Sequence of chain 1.B:
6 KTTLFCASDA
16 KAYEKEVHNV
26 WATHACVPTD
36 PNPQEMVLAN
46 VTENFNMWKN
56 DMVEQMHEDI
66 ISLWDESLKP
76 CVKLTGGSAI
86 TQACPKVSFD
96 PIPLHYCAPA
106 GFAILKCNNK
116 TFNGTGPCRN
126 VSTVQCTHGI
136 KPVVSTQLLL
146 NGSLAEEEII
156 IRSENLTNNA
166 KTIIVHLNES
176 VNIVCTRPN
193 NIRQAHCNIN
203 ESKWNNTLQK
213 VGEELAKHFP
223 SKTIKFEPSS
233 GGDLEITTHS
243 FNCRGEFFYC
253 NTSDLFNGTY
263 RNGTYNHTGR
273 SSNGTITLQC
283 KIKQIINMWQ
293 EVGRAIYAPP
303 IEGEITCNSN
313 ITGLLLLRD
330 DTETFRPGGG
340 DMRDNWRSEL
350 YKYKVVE

Binding-site contacts:
Ligand atom C3 contacts residue ASN253 of chain 1.B at 3.8 Å.
Ligand atom C7 contacts residue ASN253 of chain 1.B at 3.5 Å.
Ligand atom C4 contacts residue ASN253 of chain 1.B at 4.2 Å.
Ligand atom N2 contacts residue ASN253 of chain 1.B at 3.0 Å (h-bond).
Ligand atom C8 contacts residue THR240 of chain 1.B at 3.6 Å.
Ligand atom C5 contacts residue SER255 of chain 1.B at 3.9 Å.
Ligand atom C1 contacts residue ASN253 of chain 1.B at 1.4 Å.
Ligand atom C5 contacts residue ASN253 of chain 1.B at 3.7 Å.
Ligand atom C2 contacts residue ASN253 of chain 1.B at 2.5 Å.
Ligand atom O7 contacts residue ASN253 of chain 1.B at 3.6 Å.
Ligand atom C6 contacts residue SER255 of chain 1.B at 4.4 Å.
Ligand atom O5 contacts residue SER255 of chain 1.B at 3.9 Å.
Ligand atom C1 contacts residue SER255 of chain 1.B at 4.0 Å.
Ligand atom C8 contacts residue THR239 of chain 1.B at 3.4 Å.
Ligand atom C7 contacts residue THR240 of chain 1.B at 4.3 Å.
Ligand atom C8 contacts residue LEU236 of chain 1.B at 3.9 Å (hydrophobic).
Ligand atom O5 contacts residue ASN253 of chain 1.B at 2.4 Å (h-bond).

A protein and the small-molecule ligand that binds it are described below.
Small molecule (SMILES): CC(=O)N[C@@H]1[C@@H](O)[C@H](O)[C@@H](CO)O[C@H]1O